Binding-site contacts:
Ligand atom O7 contacts residue ASN232 of chain 1.K at 3.5 Å (h-bond).
Ligand atom C2 contacts residue ASN416 of chain 1.K at 2.5 Å.
Ligand atom C1 contacts residue PRO261 of chain 1.K at 4.2 Å (hydrophobic).
Ligand atom C5 contacts residue ASN416 of chain 1.K at 3.7 Å.
Ligand atom O5 contacts residue PRO261 of chain 1.K at 3.8 Å.
Ligand atom O7 contacts residue ASN416 of chain 1.K at 3.6 Å (h-bond).
Ligand atom C1 contacts residue ASN416 of chain 1.K at 1.4 Å.
Ligand atom C8 contacts residue VAL414 of chain 1.K at 3.3 Å (hydrophobic).
Ligand atom C8 contacts residue SER415 of chain 1.K at 3.7 Å.
Ligand atom O5 contacts residue ASN416 of chain 1.K at 2.5 Å (h-bond).
Ligand atom O7 contacts residue SER415 of chain 1.K at 4.3 Å.
Ligand atom C7 contacts residue ASN232 of chain 1.K at 4.4 Å.
Ligand atom O7 contacts residue VAL414 of chain 1.K at 4.5 Å.
Ligand atom C7 contacts residue VAL414 of chain 1.K at 4.3 Å (hydrophobic).
Ligand atom N2 contacts residue ASN416 of chain 1.K at 2.8 Å (h-bond).
Ligand atom C4 contacts residue ASN416 of chain 1.K at 4.2 Å.
Ligand atom C8 contacts residue ASN416 of chain 1.K at 4.5 Å.
Ligand atom C7 contacts residue SER415 of chain 1.K at 4.2 Å.
Ligand atom C3 contacts residue ASN416 of chain 1.K at 3.7 Å.
Ligand atom C7 contacts residue ASN416 of chain 1.K at 3.7 Å.

The protein below binds the small molecule below.
Small molecule (SMILES): CC(=O)N[C@@H]1[C@@H](O)[C@H](O)[C@@H](CO)O[C@H]1O

Sequence of chain 1.K:
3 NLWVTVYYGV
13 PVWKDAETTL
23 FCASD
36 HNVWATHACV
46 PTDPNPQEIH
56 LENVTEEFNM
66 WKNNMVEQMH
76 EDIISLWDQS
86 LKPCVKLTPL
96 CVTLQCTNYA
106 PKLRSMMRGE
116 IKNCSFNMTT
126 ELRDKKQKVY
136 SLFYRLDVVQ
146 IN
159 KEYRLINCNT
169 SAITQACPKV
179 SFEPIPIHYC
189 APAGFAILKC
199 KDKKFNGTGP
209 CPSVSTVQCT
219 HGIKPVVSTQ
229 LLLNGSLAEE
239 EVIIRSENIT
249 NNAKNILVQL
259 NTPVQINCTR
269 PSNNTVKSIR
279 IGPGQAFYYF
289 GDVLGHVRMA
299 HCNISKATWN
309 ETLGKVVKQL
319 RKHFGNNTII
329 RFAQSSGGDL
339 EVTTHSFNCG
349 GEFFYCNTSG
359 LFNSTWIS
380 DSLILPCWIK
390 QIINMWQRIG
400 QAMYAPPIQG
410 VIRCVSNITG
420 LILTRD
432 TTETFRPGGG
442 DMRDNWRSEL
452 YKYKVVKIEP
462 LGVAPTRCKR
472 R